This protein binds this small molecule.
Small molecule (SMILES): O=C(O)C(=O)Cc1ccc(O)cc1

Sequence of chain 1.A:
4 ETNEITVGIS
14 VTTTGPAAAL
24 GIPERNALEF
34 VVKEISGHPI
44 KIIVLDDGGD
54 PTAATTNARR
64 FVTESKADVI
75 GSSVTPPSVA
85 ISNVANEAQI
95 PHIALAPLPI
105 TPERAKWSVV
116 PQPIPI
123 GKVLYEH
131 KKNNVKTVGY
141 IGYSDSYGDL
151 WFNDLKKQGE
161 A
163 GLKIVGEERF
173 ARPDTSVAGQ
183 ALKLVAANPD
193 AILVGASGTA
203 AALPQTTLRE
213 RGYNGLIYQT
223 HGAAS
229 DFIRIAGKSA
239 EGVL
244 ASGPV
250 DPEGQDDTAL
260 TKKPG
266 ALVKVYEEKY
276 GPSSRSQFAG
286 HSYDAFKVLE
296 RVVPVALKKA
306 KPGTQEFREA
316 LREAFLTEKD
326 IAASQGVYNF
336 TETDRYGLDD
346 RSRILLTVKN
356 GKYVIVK

Binding-site contacts:
Ligand atom C6 contacts residue GLY224 of chain 1.A at 3.6 Å.
Ligand atom O3 contacts residue PRO116 of chain 1.A at 3.1 Å.
Ligand atom O4 contacts residue ALA100 of chain 1.A at 3.6 Å.
Ligand atom C9 contacts residue PRO101 of chain 1.A at 3.7 Å (hydrophobic).
Ligand atom O1 contacts residue TYR147 of chain 1.A at 3.5 Å.
Ligand atom O3 contacts residue HIS223 of chain 1.A at 3.6 Å.
Ligand atom O1 contacts residue VAL78 of chain 1.A at 3.5 Å.
Ligand atom O2 contacts residue SER199 of chain 1.A at 2.6 Å (h-bond).
Ligand atom C8 contacts residue LEU99 of chain 1.A at 3.7 Å (hydrophobic).
Ligand atom O2 contacts residue VAL78 of chain 1.A at 3.4 Å.
Ligand atom O1 contacts residue ARG174 of chain 1.A at 2.8 Å (salt-bridge).
Ligand atom C4 contacts residue PRO101 of chain 1.A at 3.7 Å (hydrophobic).
Ligand atom O4 contacts residue PRO101 of chain 1.A at 3.3 Å.
Ligand atom O3 contacts residue HIS286 of chain 1.A at 2.7 Å (h-bond).
Ligand atom C6 contacts residue HIS223 of chain 1.A at 3.7 Å.
Ligand atom C1 contacts residue SER199 of chain 1.A at 3.7 Å.
Ligand atom O4 contacts residue THR79 of chain 1.A at 2.9 Å (h-bond).
Ligand atom C5 contacts residue GLY224 of chain 1.A at 3.4 Å.
Ligand atom C1 contacts residue ARG174 of chain 1.A at 3.5 Å.
Ligand atom O2 contacts residue TYR143 of chain 1.A at 3.7 Å.
Ligand atom O3 contacts residue GLN282 of chain 1.A at 3.1 Å (h-bond).
Ligand atom C7 contacts residue PRO116 of chain 1.A at 3.7 Å (hydrophobic).
Ligand atom O2 contacts residue ARG174 of chain 1.A at 3.0 Å (salt-bridge).
Ligand atom O1 contacts residue THR79 of chain 1.A at 2.8 Å (h-bond).
Ligand atom C5 contacts residue PRO101 of chain 1.A at 3.8 Å (hydrophobic).
Ligand atom C1 contacts residue TYR147 of chain 1.A at 3.7 Å (hydrophobic).
Ligand atom C5 contacts residue TYR147 of chain 1.A at 3.5 Å (hydrophobic).
Ligand atom C8 contacts residue PHE283 of chain 1.A at 3.8 Å (hydrophobic).
Ligand atom O4 contacts residue TYR147 of chain 1.A at 3.5 Å.
Ligand atom C8 contacts residue PRO101 of chain 1.A at 3.7 Å (hydrophobic).
Ligand atom C7 contacts residue HIS286 of chain 1.A at 3.8 Å.
Ligand atom C3 contacts residue SER199 of chain 1.A at 3.6 Å.
Ligand atom C2 contacts residue TYR147 of chain 1.A at 3.6 Å (hydrophobic).
Ligand atom C1 contacts residue VAL78 of chain 1.A at 3.6 Å (hydrophobic).
Ligand atom C3 contacts residue LEU23 of chain 1.A at 3.8 Å (hydrophobic).
Ligand atom C9 contacts residue LEU23 of chain 1.A at 3.7 Å (hydrophobic).
Ligand atom C2 contacts residue THR79 of chain 1.A at 3.8 Å.
Ligand atom C9 contacts residue SER77 of chain 1.A at 3.5 Å.
Ligand atom C7 contacts residue PRO101 of chain 1.A at 3.8 Å (hydrophobic).
Ligand atom C1 contacts residue THR79 of chain 1.A at 3.7 Å.